Binding-site contacts:
Ligand atom C11 contacts residue VAL48 of chain 1.A at 4.2 Å (hydrophobic).
Ligand atom C3 contacts residue VAL48 of chain 1.A at 4.2 Å (hydrophobic).
Ligand atom N6 contacts residue GLN70 of chain 1.A at 3.9 Å.
Ligand atom C14 contacts residue LYS52 of chain 1.A at 3.9 Å.
Ligand atom C9 contacts residue VAL48 of chain 1.A at 4.0 Å (hydrophobic).
Ligand atom C22 contacts residue MET226 of chain 1.A at 4.2 Å (hydrophobic).
Ligand atom C20 contacts residue VAL48 of chain 1.A at 4.5 Å (hydrophobic).
Ligand atom C16 contacts residue MET66 of chain 1.A at 4.2 Å (hydrophobic).
Ligand atom C13 contacts residue VAL48 of chain 1.A at 4.0 Å (hydrophobic).
Ligand atom N6 contacts residue ILE230 of chain 1.A at 3.3 Å.
Ligand atom C21 contacts residue VAL48 of chain 1.A at 4.3 Å (hydrophobic).
Ligand atom C1 contacts residue LEU44 of chain 1.A at 4.0 Å (hydrophobic).
Ligand atom C13 contacts residue LYS52 of chain 1.A at 4.1 Å.
Ligand atom C1 contacts residue MET226 of chain 1.A at 4.0 Å (hydrophobic).
Ligand atom N10 contacts residue ILE69 of chain 1.A at 4.1 Å.
Ligand atom C17 contacts residue MET66 of chain 1.A at 3.3 Å (hydrophobic).
Ligand atom C5 contacts residue ILE230 of chain 1.A at 4.4 Å (hydrophobic).
Ligand atom C11 contacts residue ILE69 of chain 1.A at 4.3 Å (hydrophobic).
Ligand atom N7 contacts residue VAL48 of chain 1.A at 4.2 Å.
Ligand atom C4 contacts residue VAL48 of chain 1.A at 4.2 Å (hydrophobic).
Ligand atom N8 contacts residue VAL48 of chain 1.A at 3.7 Å.
Ligand atom C4 contacts residue MET66 of chain 1.A at 4.1 Å (hydrophobic).
Ligand atom N10 contacts residue MET66 of chain 1.A at 3.4 Å.
Ligand atom C5 contacts residue MET66 of chain 1.A at 4.2 Å (hydrophobic).
Ligand atom C5 contacts residue GLN70 of chain 1.A at 3.8 Å.
Ligand atom C9 contacts residue MET66 of chain 1.A at 4.1 Å (hydrophobic).
Ligand atom C1 contacts residue ILE230 of chain 1.A at 3.7 Å (hydrophobic).
Ligand atom C21 contacts residue MET226 of chain 1.A at 4.1 Å (hydrophobic).
Ligand atom N2 contacts residue MET226 of chain 1.A at 3.6 Å (h-bond).
Ligand atom N10 contacts residue GLN70 of chain 1.A at 3.0 Å.
Ligand atom O18 contacts residue LYS52 of chain 1.A at 3.0 Å.
Ligand atom N6 contacts residue LEU44 of chain 1.A at 4.4 Å.
Ligand atom C16 contacts residue VAL62 of chain 1.A at 4.3 Å (hydrophobic).
Ligand atom C12 contacts residue MET66 of chain 1.A at 3.8 Å (hydrophobic).
Ligand atom C11 contacts residue MET66 of chain 1.A at 3.7 Å (hydrophobic).
Ligand atom C15 contacts residue VAL62 of chain 1.A at 4.4 Å (hydrophobic).

A small-molecule ligand and the protein it binds are described below.
Small molecule (SMILES): CC(C)(C)n1nc(Cc2cccc(O)c2)c2c(N)ncnc21

Sequence of chain 1.A:
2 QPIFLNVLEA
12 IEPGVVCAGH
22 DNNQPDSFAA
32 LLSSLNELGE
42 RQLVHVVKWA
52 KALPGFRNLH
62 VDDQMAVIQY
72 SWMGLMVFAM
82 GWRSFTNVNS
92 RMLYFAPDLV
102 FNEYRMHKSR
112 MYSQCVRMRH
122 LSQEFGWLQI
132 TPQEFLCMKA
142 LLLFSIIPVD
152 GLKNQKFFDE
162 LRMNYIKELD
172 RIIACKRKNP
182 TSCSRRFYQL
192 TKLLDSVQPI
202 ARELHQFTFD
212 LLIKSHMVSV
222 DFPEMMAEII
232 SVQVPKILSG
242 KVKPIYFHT